Binding-site contacts:
Ligand atom O2 contacts residue GLU134 of chain 1.A at 3.3 Å (salt-bridge).
Ligand atom O2 contacts residue GLN159 of chain 1.A at 3.1 Å (h-bond).
Ligand atom C5 contacts residue SER85 of chain 1.A at 3.5 Å.
Ligand atom OP1 contacts residue ARG164 of chain 1.A at 3.6 Å (salt-bridge).
Ligand atom C2' contacts residue ARG451 of chain 1.A at 3.0 Å.
Ligand atom OP2 contacts residue ARG614 of chain 1.B at 3.3 Å (salt-bridge).
Ligand atom C5 contacts residue SER452 of chain 1.A at 3.1 Å.
Ligand atom O2' contacts residue ILE52 of chain 1.A at 3.4 Å.
Ligand atom C2 contacts residue GLU134 of chain 1.A at 3.6 Å.
Ligand atom O5' contacts residue ARG614 of chain 1.B at 3.5 Å (salt-bridge).
Ligand atom O3' contacts residue GLN159 of chain 1.A at 3.4 Å (h-bond).
Ligand atom OP1 contacts residue TYR446 of chain 1.A at 2.8 Å (h-bond).
Ligand atom O4 contacts residue ASP113 of chain 1.A at 3.5 Å.
Ligand atom OP1 contacts residue TYR162 of chain 1.A at 2.8 Å (h-bond).
Ligand atom C6 contacts residue ARG451 of chain 1.A at 3.4 Å.
Ligand atom C5' contacts residue ALA450 of chain 1.A at 3.5 Å (hydrophobic).
Ligand atom O5' contacts residue CYS453 of chain 1.A at 3.6 Å (h-bond).
Ligand atom O2' contacts residue GLN159 of chain 1.A at 3.3 Å (h-bond).
Ligand atom C4' contacts residue LEU83 of chain 1.A at 3.2 Å (hydrophobic).
Ligand atom O3' contacts residue CYS453 of chain 1.A at 3.4 Å (h-bond).
Ligand atom O2' contacts residue CYS453 of chain 1.A at 3.5 Å.
Ligand atom O4 contacts residue ARG75 of chain 1.A at 3.0 Å (salt-bridge).
Ligand atom O4' contacts residue ALA450 of chain 1.A at 3.4 Å.
Ligand atom O3' contacts residue TYR162 of chain 1.A at 3.3 Å (h-bond).
Ligand atom OP1 contacts residue SER85 of chain 1.A at 3.2 Å (h-bond).
Ligand atom O2' contacts residue ARG451 of chain 1.A at 2.6 Å (salt-bridge).
Ligand atom C4' contacts residue ALA450 of chain 1.A at 3.4 Å (hydrophobic).
Ligand atom O2 contacts residue CYS76 of chain 1.A at 3.4 Å (h-bond).
Ligand atom N3 contacts residue GLU134 of chain 1.A at 3.1 Å (salt-bridge).
Ligand atom N1 contacts residue ARG451 of chain 1.A at 3.3 Å (salt-bridge).
Ligand atom OP2 contacts residue SER452 of chain 1.A at 3.3 Å.
Ligand atom O4 contacts residue ARG451 of chain 1.A at 3.1 Å.
Ligand atom OP1 contacts residue ASP447 of chain 1.A at 2.8 Å (salt-bridge).
Ligand atom C5' contacts residue LEU83 of chain 1.A at 3.3 Å (hydrophobic).
Ligand atom OP2 contacts residue CYS453 of chain 1.A at 2.7 Å (h-bond).
Ligand atom OP2 contacts residue ARG164 of chain 1.A at 2.6 Å (salt-bridge).
Ligand atom OP1 contacts residue ARG445 of chain 1.A at 3.0 Å (salt-bridge).
Ligand atom O3' contacts residue ARG445 of chain 1.A at 3.2 Å (salt-bridge).
Ligand atom OP1 contacts residue ARG614 of chain 1.B at 3.5 Å (salt-bridge).
Ligand atom O4 contacts residue HIS54 of chain 1.A at 3.1 Å (h-bond).

This small molecule binds to this protein.
Small molecule (SMILES): O=c1ccn([C@@H]2O[C@H](CO[P](=O)(O)O[C@H]3[C@@H](O)[C@H](n4ccc(=O)[nH]c4=O)O[C@@H]3CO[P](=O)(O)O[C@H]3[C@@H](O)[C@H](n4ccc(=O)[nH]c4=O)O[C@@H]3COP(=O)=O)[C@@H](OP(=O)(O)O)[C@H]2O)c(=O)[nH]1

Sequence of chain 1.B:
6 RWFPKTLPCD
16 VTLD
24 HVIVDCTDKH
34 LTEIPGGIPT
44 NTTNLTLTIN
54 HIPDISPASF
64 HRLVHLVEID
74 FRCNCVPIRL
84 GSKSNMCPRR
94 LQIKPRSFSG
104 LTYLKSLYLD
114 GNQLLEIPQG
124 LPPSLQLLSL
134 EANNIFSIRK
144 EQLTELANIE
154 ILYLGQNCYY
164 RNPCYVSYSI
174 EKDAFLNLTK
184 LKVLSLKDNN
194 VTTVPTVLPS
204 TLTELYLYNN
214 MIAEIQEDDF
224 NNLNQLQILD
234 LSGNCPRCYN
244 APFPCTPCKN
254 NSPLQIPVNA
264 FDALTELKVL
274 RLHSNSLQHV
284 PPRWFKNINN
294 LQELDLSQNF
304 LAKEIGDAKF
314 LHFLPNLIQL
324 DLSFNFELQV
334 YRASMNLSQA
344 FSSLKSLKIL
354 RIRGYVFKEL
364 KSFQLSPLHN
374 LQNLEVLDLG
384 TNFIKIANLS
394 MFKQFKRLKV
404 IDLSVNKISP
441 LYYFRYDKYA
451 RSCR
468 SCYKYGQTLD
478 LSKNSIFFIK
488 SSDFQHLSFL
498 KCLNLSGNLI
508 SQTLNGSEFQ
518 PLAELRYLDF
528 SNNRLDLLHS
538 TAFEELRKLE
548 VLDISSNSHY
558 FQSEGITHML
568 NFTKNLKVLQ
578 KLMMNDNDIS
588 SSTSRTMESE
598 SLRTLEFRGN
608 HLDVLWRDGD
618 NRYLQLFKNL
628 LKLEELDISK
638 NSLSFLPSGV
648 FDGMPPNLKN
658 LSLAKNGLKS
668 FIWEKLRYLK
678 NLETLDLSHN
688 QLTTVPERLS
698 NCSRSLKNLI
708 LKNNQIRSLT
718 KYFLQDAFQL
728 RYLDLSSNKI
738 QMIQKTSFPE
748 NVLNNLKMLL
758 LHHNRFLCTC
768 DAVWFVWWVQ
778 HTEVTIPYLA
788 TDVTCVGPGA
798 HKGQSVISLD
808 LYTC

Sequence of chain 1.A:
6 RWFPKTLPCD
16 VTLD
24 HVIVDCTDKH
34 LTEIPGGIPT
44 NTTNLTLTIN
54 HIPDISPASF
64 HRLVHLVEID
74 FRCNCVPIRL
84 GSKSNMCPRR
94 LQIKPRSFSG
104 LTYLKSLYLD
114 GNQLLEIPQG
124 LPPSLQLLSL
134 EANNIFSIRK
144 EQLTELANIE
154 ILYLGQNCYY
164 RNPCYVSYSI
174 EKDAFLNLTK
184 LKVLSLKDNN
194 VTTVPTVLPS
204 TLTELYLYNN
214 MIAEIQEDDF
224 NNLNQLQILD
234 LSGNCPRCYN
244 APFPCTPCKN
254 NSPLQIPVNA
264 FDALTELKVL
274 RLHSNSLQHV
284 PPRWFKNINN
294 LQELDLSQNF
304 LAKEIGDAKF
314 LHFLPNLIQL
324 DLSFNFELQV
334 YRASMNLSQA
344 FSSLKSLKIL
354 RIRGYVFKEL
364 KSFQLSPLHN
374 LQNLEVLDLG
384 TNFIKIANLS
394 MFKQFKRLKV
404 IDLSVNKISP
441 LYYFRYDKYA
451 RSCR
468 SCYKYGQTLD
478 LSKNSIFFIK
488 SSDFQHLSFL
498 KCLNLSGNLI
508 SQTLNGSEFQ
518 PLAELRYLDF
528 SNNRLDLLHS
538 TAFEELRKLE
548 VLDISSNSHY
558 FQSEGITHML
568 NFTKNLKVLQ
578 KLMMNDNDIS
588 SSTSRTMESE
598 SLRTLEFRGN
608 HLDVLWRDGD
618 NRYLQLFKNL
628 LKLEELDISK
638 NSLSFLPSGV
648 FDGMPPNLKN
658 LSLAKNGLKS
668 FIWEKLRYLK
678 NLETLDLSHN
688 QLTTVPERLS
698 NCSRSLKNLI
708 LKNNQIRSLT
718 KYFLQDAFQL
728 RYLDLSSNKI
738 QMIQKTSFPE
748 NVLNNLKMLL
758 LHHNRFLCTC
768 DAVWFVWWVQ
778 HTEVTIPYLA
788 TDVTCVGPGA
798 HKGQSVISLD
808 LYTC